Binding-site contacts:
Ligand atom C1 contacts residue ASN48 of chain 1.Q at 1.4 Å.
Ligand atom C3 contacts residue ASN48 of chain 1.Q at 3.8 Å.
Ligand atom C7 contacts residue ASN48 of chain 1.Q at 4.0 Å.
Ligand atom O7 contacts residue ASP51 of chain 1.Q at 3.8 Å.
Ligand atom C4 contacts residue ASN48 of chain 1.Q at 4.2 Å.
Ligand atom C2 contacts residue ASN48 of chain 1.Q at 2.5 Å.
Ligand atom C8 contacts residue ASP51 of chain 1.Q at 3.3 Å.
Ligand atom N2 contacts residue ASN48 of chain 1.Q at 2.9 Å (h-bond).
Ligand atom C5 contacts residue ASN48 of chain 1.Q at 3.7 Å.
Ligand atom O6 contacts residue SER50 of chain 1.Q at 3.7 Å.
Ligand atom C6 contacts residue SER50 of chain 1.Q at 3.3 Å.
Ligand atom N2 contacts residue ASP51 of chain 1.Q at 4.0 Å.
Ligand atom C7 contacts residue ASP51 of chain 1.Q at 3.6 Å.
Ligand atom O5 contacts residue ASN48 of chain 1.Q at 2.4 Å (h-bond).
Ligand atom O7 contacts residue SER50 of chain 1.Q at 4.5 Å.

The protein below binds the small molecule below.
Small molecule (SMILES): CC(=O)N[C@H]1[C@H](O[C@H]2[C@H](O)[C@@H](NC(C)=O)CO[C@@H]2CO)O[C@H](CO)[C@@H](O)[C@@H]1O

Sequence of chain 1.Q:
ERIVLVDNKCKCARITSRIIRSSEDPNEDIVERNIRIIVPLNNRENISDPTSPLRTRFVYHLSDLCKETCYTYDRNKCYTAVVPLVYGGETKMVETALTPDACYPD